Sequence of chain 1.A:
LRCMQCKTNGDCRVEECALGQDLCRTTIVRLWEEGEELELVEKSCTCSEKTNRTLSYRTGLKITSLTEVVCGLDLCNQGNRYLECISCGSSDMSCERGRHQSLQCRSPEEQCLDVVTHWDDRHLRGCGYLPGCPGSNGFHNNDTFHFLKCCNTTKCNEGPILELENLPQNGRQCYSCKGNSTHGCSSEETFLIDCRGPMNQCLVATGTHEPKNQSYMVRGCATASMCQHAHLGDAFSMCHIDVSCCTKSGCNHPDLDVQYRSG

The protein below binds the small molecule below.
Small molecule (SMILES): CC(=O)N[C@@H]1[C@@H](O)[C@H](O)[C@@H](CO)O[C@H]1O

Binding-site contacts:
Ligand atom N2 contacts residue ASN200 of chain 1.A at 3.0 Å (h-bond).
Ligand atom C4 contacts residue HIS203 of chain 1.A at 4.0 Å.
Ligand atom C2 contacts residue THR202 of chain 1.A at 4.1 Å.
Ligand atom C7 contacts residue ASN200 of chain 1.A at 3.6 Å.
Ligand atom C5 contacts residue ASN200 of chain 1.A at 3.3 Å.
Ligand atom O6 contacts residue ASN200 of chain 1.A at 3.4 Å (h-bond).
Ligand atom C8 contacts residue SER235 of chain 1.A at 4.3 Å.
Ligand atom O5 contacts residue HIS203 of chain 1.A at 3.6 Å.
Ligand atom O4 contacts residue HIS203 of chain 1.A at 3.5 Å.
Ligand atom C6 contacts residue ASN200 of chain 1.A at 3.7 Å.
Ligand atom C1 contacts residue THR202 of chain 1.A at 3.6 Å.
Ligand atom O7 contacts residue GLN234 of chain 1.A at 4.2 Å.
Ligand atom N2 contacts residue THR202 of chain 1.A at 4.3 Å.
Ligand atom O7 contacts residue SER235 of chain 1.A at 4.4 Å.
Ligand atom O7 contacts residue ASN200 of chain 1.A at 3.7 Å.
Ligand atom C2 contacts residue ASN200 of chain 1.A at 2.5 Å.
Ligand atom C5 contacts residue HIS203 of chain 1.A at 3.9 Å.
Ligand atom C3 contacts residue ASN200 of chain 1.A at 3.7 Å.
Ligand atom C1 contacts residue ASN200 of chain 1.A at 1.5 Å.
Ligand atom C1 contacts residue HIS203 of chain 1.A at 4.1 Å.
Ligand atom C7 contacts residue SER235 of chain 1.A at 4.3 Å.
Ligand atom O5 contacts residue ASN200 of chain 1.A at 2.1 Å (h-bond).
Ligand atom C3 contacts residue HIS203 of chain 1.A at 3.9 Å.
Ligand atom C4 contacts residue ASN200 of chain 1.A at 4.1 Å.
Ligand atom C3 contacts residue THR202 of chain 1.A at 3.8 Å.
Ligand atom O5 contacts residue THR202 of chain 1.A at 4.2 Å.